Binding-site contacts:
Ligand atom S contacts residue ARG181 of chain 1.A at 3.9 Å.
Ligand atom C8 contacts residue TYR170 of chain 1.A at 4.0 Å (hydrophobic).
Ligand atom S contacts residue THR177 of chain 1.A at 4.0 Å.
Ligand atom C4 contacts residue PHE173 of chain 1.A at 3.7 Å (hydrophobic).
Ligand atom O2 contacts residue SER174 of chain 1.A at 2.9 Å (h-bond).
Ligand atom C contacts residue PRO132 of chain 1.A at 4.1 Å (hydrophobic).
Ligand atom C5 contacts residue SER174 of chain 1.A at 4.2 Å.
Ligand atom C8 contacts residue PHE12 of chain 1.A at 3.5 Å (hydrophobic).
Ligand atom O3 contacts residue TYR8 of chain 1.A at 3.0 Å.
Ligand atom C6 contacts residue THR177 of chain 1.A at 3.5 Å.
Ligand atom C1 contacts residue THR177 of chain 1.A at 3.5 Å.
Ligand atom S contacts residue ARG130 of chain 1.A at 4.3 Å.
Ligand atom C1 contacts residue PHE173 of chain 1.A at 4.3 Å (hydrophobic).
Ligand atom C7 contacts residue TYR170 of chain 1.A at 3.2 Å (hydrophobic).
Ligand atom O2 contacts residue TYR170 of chain 1.A at 4.1 Å.
Ligand atom N contacts residue THR177 of chain 1.A at 3.1 Å (h-bond).
Ligand atom C5 contacts residue PHE173 of chain 1.A at 4.0 Å (hydrophobic).
Ligand atom C3 contacts residue LEU129 of chain 1.A at 4.2 Å (hydrophobic).
Ligand atom C6 contacts residue SER174 of chain 1.A at 4.2 Å.
Ligand atom O1 contacts residue THR177 of chain 1.A at 3.6 Å.
Ligand atom C2 contacts residue PHE173 of chain 1.A at 3.9 Å (hydrophobic).
Ligand atom C contacts residue ARG130 of chain 1.A at 4.4 Å.
Ligand atom C7 contacts residue PHE173 of chain 1.A at 4.3 Å (hydrophobic).
Ligand atom C contacts residue PHE173 of chain 1.A at 4.3 Å (hydrophobic).
Ligand atom O contacts residue ARG130 of chain 1.A at 4.1 Å.
Ligand atom O3 contacts residue PHE12 of chain 1.A at 3.6 Å.
Ligand atom O contacts residue ARG181 of chain 1.A at 4.2 Å.
Ligand atom C contacts residue LEU131 of chain 1.A at 3.0 Å (hydrophobic).
Ligand atom C contacts residue THR177 of chain 1.A at 3.5 Å.
Ligand atom O1 contacts residue ARG181 of chain 1.A at 2.8 Å (salt-bridge).
Ligand atom C4 contacts residue TYR8 of chain 1.A at 4.0 Å (hydrophobic).
Ligand atom C7 contacts residue SER174 of chain 1.A at 3.2 Å.
Ligand atom O1 contacts residue PRO132 of chain 1.A at 3.6 Å.
Ligand atom O1 contacts residue ARG130 of chain 1.A at 3.9 Å.
Ligand atom C2 contacts residue LEU129 of chain 1.A at 4.3 Å (hydrophobic).
Ligand atom C6 contacts residue PHE173 of chain 1.A at 4.3 Å (hydrophobic).
Ligand atom C7 contacts residue PHE12 of chain 1.A at 4.0 Å (hydrophobic).
Ligand atom C8 contacts residue TYR8 of chain 1.A at 3.1 Å (hydrophobic).
Ligand atom O3 contacts residue PHE173 of chain 1.A at 4.1 Å.
Ligand atom C3 contacts residue PHE173 of chain 1.A at 3.7 Å (hydrophobic).

Sequence of chain 1.A:
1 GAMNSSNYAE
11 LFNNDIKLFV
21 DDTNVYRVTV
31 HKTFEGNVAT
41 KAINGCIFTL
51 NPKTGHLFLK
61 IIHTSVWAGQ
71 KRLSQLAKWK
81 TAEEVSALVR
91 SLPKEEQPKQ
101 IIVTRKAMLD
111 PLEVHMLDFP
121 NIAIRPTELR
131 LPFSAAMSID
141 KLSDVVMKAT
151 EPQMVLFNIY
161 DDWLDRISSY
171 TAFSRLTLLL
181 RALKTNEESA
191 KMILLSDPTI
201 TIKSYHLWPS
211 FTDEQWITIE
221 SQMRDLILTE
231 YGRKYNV

This small molecule binds to this protein.
Small molecule (SMILES): CS(=O)(=O)Nc1ccc2c(c1)OCCO2